Sequence of chain 1.A:
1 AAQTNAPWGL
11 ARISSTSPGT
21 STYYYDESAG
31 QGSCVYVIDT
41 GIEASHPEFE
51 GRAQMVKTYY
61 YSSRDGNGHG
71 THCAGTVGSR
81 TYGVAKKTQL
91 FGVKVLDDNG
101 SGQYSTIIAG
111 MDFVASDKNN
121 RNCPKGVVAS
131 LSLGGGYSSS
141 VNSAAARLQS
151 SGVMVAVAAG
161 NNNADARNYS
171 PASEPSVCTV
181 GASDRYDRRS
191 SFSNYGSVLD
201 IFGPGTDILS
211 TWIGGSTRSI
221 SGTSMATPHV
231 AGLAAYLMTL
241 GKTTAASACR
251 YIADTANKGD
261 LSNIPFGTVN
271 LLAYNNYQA

Binding-site contacts:
Ligand atom CD contacts residue GLY134 of chain 1.A at 3.4 Å.
Ligand atom O contacts residue GLY134 of chain 1.A at 3.2 Å (h-bond).
Ligand atom OXT contacts residue ASN161 of chain 1.A at 2.9 Å (h-bond).
Ligand atom C contacts residue ASN161 of chain 1.A at 3.5 Å.
Ligand atom CB contacts residue TYR104 of chain 1.A at 3.4 Å (hydrophobic).
Ligand atom CB contacts residue SER224 of chain 1.A at 3.1 Å.
Ligand atom O contacts residue SER224 of chain 1.A at 3.0 Å (h-bond).
Ligand atom N contacts residue SER224 of chain 1.A at 3.0 Å (h-bond).
Ligand atom CG1 contacts residue LEU96 of chain 1.A at 3.2 Å (hydrophobic).
Ligand atom CA contacts residue GLY102 of chain 1.A at 3.3 Å.
Ligand atom CD contacts residue GLY160 of chain 1.A at 3.7 Å.
Ligand atom N contacts residue SER132 of chain 1.A at 3.9 Å.
Ligand atom CE contacts residue GLY134 of chain 1.A at 3.3 Å.
Ligand atom C contacts residue SER224 of chain 1.A at 2.6 Å.
Ligand atom OXT contacts residue THR223 of chain 1.A at 3.6 Å.
Ligand atom O contacts residue GLN103 of chain 1.A at 3.4 Å (h-bond).
Ligand atom CG contacts residue GLY134 of chain 1.A at 3.8 Å.
Ligand atom C contacts residue GLY102 of chain 1.A at 3.5 Å.
Ligand atom CE contacts residue GLY160 of chain 1.A at 3.5 Å.
Ligand atom O contacts residue TYR104 of chain 1.A at 3.1 Å (h-bond).
Ligand atom C contacts residue GLY100 of chain 1.A at 3.6 Å.
Ligand atom N contacts residue GLY102 of chain 1.A at 2.8 Å (h-bond).
Ligand atom O contacts residue HIS69 of chain 1.A at 3.2 Å (h-bond).
Ligand atom OXT contacts residue GLY222 of chain 1.A at 3.6 Å.
Ligand atom CD contacts residue LEU133 of chain 1.A at 3.6 Å (hydrophobic).
Ligand atom O contacts residue LEU133 of chain 1.A at 3.4 Å.
Ligand atom O contacts residue SER101 of chain 1.A at 3.4 Å.
Ligand atom CG1 contacts residue GLY100 of chain 1.A at 3.5 Å.
Ligand atom NZ contacts residue GLY160 of chain 1.A at 3.3 Å.
Ligand atom CG1 contacts residue HIS69 of chain 1.A at 3.7 Å.
Ligand atom CA contacts residue GLY100 of chain 1.A at 3.3 Å.
Ligand atom N contacts residue GLY134 of chain 1.A at 3.1 Å (h-bond).
Ligand atom OXT contacts residue SER224 of chain 1.A at 2.8 Å (h-bond).
Ligand atom N contacts residue GLY100 of chain 1.A at 3.0 Å (h-bond).
Ligand atom CA contacts residue GLY134 of chain 1.A at 3.8 Å.
Ligand atom CB contacts residue GLY134 of chain 1.A at 3.8 Å.
Ligand atom NZ contacts residue GLY134 of chain 1.A at 3.5 Å.
Ligand atom O contacts residue GLY102 of chain 1.A at 3.0 Å (h-bond).
Ligand atom CA contacts residue SER224 of chain 1.A at 3.0 Å.
Ligand atom CB contacts residue HIS69 of chain 1.A at 3.7 Å.

The protein below binds the small molecule below.
Small molecule (SMILES): CC(C)[C@H](NC(=O)[C@H](CO)NC(=O)[C@H](C)NC(=O)[C@H](C)NC(=O)[C@H](C)[NH3+])C(=O)N[C@@H](CCCC[NH3+])C(=O)O